Binding-site contacts:
Ligand atom CAP contacts residue ARG149 of chain 1.A at 3.4 Å.
Ligand atom OAH contacts residue SER144 of chain 1.A at 3.8 Å.
Ligand atom OAC contacts residue SER144 of chain 1.A at 3.1 Å (h-bond).
Ligand atom PAS contacts residue TYR23 of chain 1.A at 3.8 Å.
Ligand atom OAF contacts residue ARG198 of chain 1.A at 2.4 Å (salt-bridge).
Ligand atom PAR contacts residue ARG198 of chain 1.A at 3.6 Å.
Ligand atom OAA contacts residue ALA19 of chain 1.A at 3.7 Å.
Ligand atom FAI contacts residue TRP24 of chain 1.A at 3.5 Å.
Ligand atom OAH contacts residue SER112 of chain 1.A at 3.8 Å.
Ligand atom OAG contacts residue AGS1 of chain 1.D at 3.9 Å.
Ligand atom OAN contacts residue MET201 of chain 1.A at 3.2 Å.
Ligand atom OAH contacts residue AGS1 of chain 1.D at 2.3 Å (h-bond).
Ligand atom OAE contacts residue ASP288 of chain 1.A at 3.9 Å.
Ligand atom OAD contacts residue ARG149 of chain 1.A at 3.0 Å (salt-bridge).
Ligand atom OAC contacts residue GLY145 of chain 1.A at 3.4 Å (h-bond).
Ligand atom CAJ contacts residue ASP288 of chain 1.A at 3.5 Å.
Ligand atom OAC contacts residue TYR23 of chain 1.A at 3.3 Å.
Ligand atom OAB contacts residue GLY145 of chain 1.A at 2.8 Å (h-bond).
Ligand atom OAH contacts residue SER146 of chain 1.A at 3.7 Å.
Ligand atom OAG contacts residue GLY145 of chain 1.A at 3.8 Å.
Ligand atom OAN contacts residue TYR23 of chain 1.A at 3.3 Å.
Ligand atom OAB contacts residue LYS26 of chain 1.A at 3.5 Å (salt-bridge).
Ligand atom OAO contacts residue MET201 of chain 1.A at 3.8 Å.
Ligand atom OAG contacts residue ARG198 of chain 1.A at 2.9 Å (salt-bridge).
Ligand atom OAG contacts residue SER144 of chain 1.A at 2.6 Å (h-bond).
Ligand atom CAP contacts residue ALA19 of chain 1.A at 3.4 Å (hydrophobic).
Ligand atom CAM contacts residue TYR23 of chain 1.A at 3.5 Å (hydrophobic).
Ligand atom PAS contacts residue AGS1 of chain 1.D at 3.6 Å.
Ligand atom OAC contacts residue SER146 of chain 1.A at 3.0 Å (h-bond).
Ligand atom PAR contacts residue SER144 of chain 1.A at 3.7 Å.
Ligand atom FAI contacts residue ALA289 of chain 1.A at 3.1 Å.
Ligand atom CAL contacts residue TYR23 of chain 1.A at 3.7 Å (hydrophobic).
Ligand atom OAB contacts residue TYR23 of chain 1.A at 2.8 Å (h-bond).
Ligand atom PAR contacts residue LYS26 of chain 1.A at 3.7 Å.
Ligand atom FAI contacts residue ASP288 of chain 1.A at 3.6 Å.
Ligand atom OAD contacts residue TYR23 of chain 1.A at 3.1 Å (h-bond).
Ligand atom OAA contacts residue SER146 of chain 1.A at 3.7 Å.
Ligand atom OAF contacts residue LYS26 of chain 1.A at 2.9 Å (salt-bridge).
Ligand atom OAD contacts residue ALA19 of chain 1.A at 3.1 Å.
Ligand atom OAA contacts residue ARG149 of chain 1.A at 2.8 Å (salt-bridge).

Sequence of chain 1.A:
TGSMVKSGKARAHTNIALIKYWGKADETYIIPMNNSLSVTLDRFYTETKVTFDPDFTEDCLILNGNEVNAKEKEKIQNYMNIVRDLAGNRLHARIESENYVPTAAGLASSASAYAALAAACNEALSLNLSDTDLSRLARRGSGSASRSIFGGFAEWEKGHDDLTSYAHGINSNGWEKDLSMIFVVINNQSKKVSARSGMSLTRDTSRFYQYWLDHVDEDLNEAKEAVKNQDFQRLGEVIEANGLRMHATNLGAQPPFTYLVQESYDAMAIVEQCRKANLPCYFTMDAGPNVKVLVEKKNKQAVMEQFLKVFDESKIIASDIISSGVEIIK

The protein below binds the small molecule below.
Small molecule (SMILES): O=C(O)C[C@@](O)(CF)CCO[P](=O)(O)OP(=O)(O)O